Sequence of chain 24.E:
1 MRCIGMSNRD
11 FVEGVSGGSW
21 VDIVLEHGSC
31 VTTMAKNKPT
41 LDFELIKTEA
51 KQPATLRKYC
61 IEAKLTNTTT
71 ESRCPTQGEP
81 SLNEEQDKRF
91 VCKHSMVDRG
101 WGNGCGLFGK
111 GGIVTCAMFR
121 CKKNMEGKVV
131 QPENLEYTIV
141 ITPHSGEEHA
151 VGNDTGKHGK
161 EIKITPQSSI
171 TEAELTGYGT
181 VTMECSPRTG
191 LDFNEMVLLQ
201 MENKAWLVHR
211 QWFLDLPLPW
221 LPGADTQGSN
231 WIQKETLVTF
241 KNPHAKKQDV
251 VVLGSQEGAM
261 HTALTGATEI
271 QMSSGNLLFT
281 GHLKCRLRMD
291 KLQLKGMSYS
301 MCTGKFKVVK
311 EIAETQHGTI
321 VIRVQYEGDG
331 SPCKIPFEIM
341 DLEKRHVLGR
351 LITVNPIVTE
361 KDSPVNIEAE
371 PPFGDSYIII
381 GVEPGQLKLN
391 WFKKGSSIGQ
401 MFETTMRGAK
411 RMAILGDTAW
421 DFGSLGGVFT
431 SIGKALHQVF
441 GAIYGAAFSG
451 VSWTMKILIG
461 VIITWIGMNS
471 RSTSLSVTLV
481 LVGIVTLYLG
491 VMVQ

A small-molecule ligand and the protein it binds are described below.
Small molecule (SMILES): CC(=O)N[C@@H]1[C@@H](O)[C@H](O)[C@@H](CO)O[C@H]1O

Binding-site contacts:
Ligand atom O7 contacts residue ARG89 of chain 24.E at 3.8 Å.
Ligand atom N2 contacts residue MET118 of chain 24.E at 3.9 Å.
Ligand atom O5 contacts residue ASN67 of chain 24.E at 2.4 Å (h-bond).
Ligand atom C8 contacts residue ASN67 of chain 24.E at 3.9 Å.
Ligand atom O7 contacts residue ASN67 of chain 24.E at 4.5 Å.
Ligand atom C5 contacts residue ASN67 of chain 24.E at 3.7 Å.
Ligand atom N2 contacts residue ASN67 of chain 24.E at 2.9 Å (h-bond).
Ligand atom C4 contacts residue ASN67 of chain 24.E at 4.2 Å.
Ligand atom C7 contacts residue MET118 of chain 24.E at 4.1 Å (hydrophobic).
Ligand atom C3 contacts residue ASN67 of chain 24.E at 3.8 Å.
Ligand atom C7 contacts residue PHE90 of chain 24.E at 4.1 Å (hydrophobic).
Ligand atom C7 contacts residue ASN67 of chain 24.E at 3.6 Å.
Ligand atom C1 contacts residue ASN67 of chain 24.E at 1.4 Å.
Ligand atom O7 contacts residue MET118 of chain 24.E at 3.4 Å.
Ligand atom O7 contacts residue PHE90 of chain 24.E at 3.4 Å.
Ligand atom C2 contacts residue ASN67 of chain 24.E at 2.5 Å.